This protein binds this small molecule.
Small molecule (SMILES): CC(=O)N[C@@H]1[C@@H](O[C@H]2O[C@H](CO)[C@H](O[C@H]3O[C@H](CO[C@@H]4O[C@@H](C)[C@H](O)[C@@H](O)[C@H]4O)[C@@H](O)[C@H](O)[C@H]3O)[C@H](O[C@@H]3O[C@H](CO)[C@@H](O)[C@H](O)[C@H]3NC(C)=O)[C@H]2O)[C@H](O)[C@@H](CO)O[C@@H]1O

Sequence of chain 3.A:
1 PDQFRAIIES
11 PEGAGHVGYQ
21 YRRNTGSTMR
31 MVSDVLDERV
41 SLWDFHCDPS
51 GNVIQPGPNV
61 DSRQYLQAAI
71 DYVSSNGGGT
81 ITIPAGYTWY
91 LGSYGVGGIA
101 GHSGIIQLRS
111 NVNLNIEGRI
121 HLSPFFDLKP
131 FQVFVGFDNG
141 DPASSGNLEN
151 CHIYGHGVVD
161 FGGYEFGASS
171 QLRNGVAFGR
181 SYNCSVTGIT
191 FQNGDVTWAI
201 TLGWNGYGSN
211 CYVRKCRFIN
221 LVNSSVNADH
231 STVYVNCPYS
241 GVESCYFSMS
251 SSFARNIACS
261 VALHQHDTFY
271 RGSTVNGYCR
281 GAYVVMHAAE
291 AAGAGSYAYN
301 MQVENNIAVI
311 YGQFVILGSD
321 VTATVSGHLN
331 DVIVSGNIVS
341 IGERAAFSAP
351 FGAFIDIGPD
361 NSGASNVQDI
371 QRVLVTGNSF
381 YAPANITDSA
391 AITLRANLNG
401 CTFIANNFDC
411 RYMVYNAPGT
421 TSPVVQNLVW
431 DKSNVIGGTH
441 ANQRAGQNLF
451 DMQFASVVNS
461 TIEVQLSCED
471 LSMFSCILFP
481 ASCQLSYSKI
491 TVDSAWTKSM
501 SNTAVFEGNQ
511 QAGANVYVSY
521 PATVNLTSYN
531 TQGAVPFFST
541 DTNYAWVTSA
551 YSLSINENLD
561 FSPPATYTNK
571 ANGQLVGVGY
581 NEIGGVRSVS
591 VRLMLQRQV

Binding-site contacts:
Ligand atom C2 contacts residue GLU290 of chain 3.A at 3.5 Å.
Ligand atom C6 contacts residue THR201 of chain 3.A at 3.6 Å.
Ligand atom O6 contacts residue LEU172 of chain 3.A at 3.5 Å.
Ligand atom O4 contacts residue ASN361 of chain 3.A at 2.8 Å (h-bond).
Ligand atom C6 contacts residue ASN361 of chain 3.A at 3.6 Å.
Ligand atom C4 contacts residue HIS102 of chain 3.A at 3.4 Å.
Ligand atom C6 contacts residue TRP198 of chain 3.A at 3.6 Å (hydrophobic).
Ligand atom C7 contacts residue TRP198 of chain 3.A at 3.6 Å (hydrophobic).
Ligand atom O5 contacts residue TRP198 of chain 3.A at 3.5 Å.
Ligand atom O4 contacts residue HIS287 of chain 3.A at 2.6 Å (h-bond).
Ligand atom O5 contacts residue TYR283 of chain 3.A at 3.5 Å.
Ligand atom O6 contacts residue THR201 of chain 3.A at 3.6 Å.
Ligand atom O3 contacts residue TRP204 of chain 3.A at 3.5 Å (h-bond).
Ligand atom C8 contacts residue ASP229 of chain 3.A at 3.6 Å.
Ligand atom O2 contacts residue NA1 of chain 3.K at 2.4 Å (h-bond).
Ligand atom O4 contacts residue GLN132 of chain 3.A at 3.0 Å (h-bond).
Ligand atom O6 contacts residue THR197 of chain 3.A at 3.4 Å.
Ligand atom O7 contacts residue SER231 of chain 3.A at 3.4 Å (h-bond).
Ligand atom O3 contacts residue NA1 of chain 3.K at 2.4 Å (h-bond).
Ligand atom O3 contacts residue ASN205 of chain 3.A at 2.7 Å (h-bond).
Ligand atom O4 contacts residue ASN236 of chain 3.A at 2.8 Å (h-bond).
Ligand atom O3 contacts residue GLY101 of chain 3.A at 3.6 Å (h-bond).
Ligand atom O4 contacts residue HIS102 of chain 3.A at 2.7 Å (h-bond).
Ligand atom O2 contacts residue GLU290 of chain 3.A at 3.6 Å.
Ligand atom O6 contacts residue HIS287 of chain 3.A at 3.6 Å (h-bond).
Ligand atom C8 contacts residue TRP198 of chain 3.A at 3.6 Å (hydrophobic).
Ligand atom O7 contacts residue TRP198 of chain 3.A at 2.9 Å (h-bond).
Ligand atom N2 contacts residue GLU290 of chain 3.A at 2.9 Å (salt-bridge).
Ligand atom C3 contacts residue ASN236 of chain 3.A at 3.4 Å.
Ligand atom C7 contacts residue SER231 of chain 3.A at 3.6 Å.
Ligand atom C3 contacts residue ASN205 of chain 3.A at 3.4 Å.
Ligand atom N2 contacts residue ASP229 of chain 3.A at 2.9 Å (salt-bridge).
Ligand atom O6 contacts residue TRP198 of chain 3.A at 3.2 Å.
Ligand atom O2 contacts residue TYR234 of chain 3.A at 3.0 Å (h-bond).
Ligand atom C4 contacts residue HIS287 of chain 3.A at 3.5 Å.
Ligand atom C3 contacts residue NA1 of chain 3.K at 3.3 Å.
Ligand atom O7 contacts residue TYR234 of chain 3.A at 3.1 Å.
Ligand atom C3 contacts residue GLU290 of chain 3.A at 3.5 Å.
Ligand atom O1 contacts residue ASP229 of chain 3.A at 2.9 Å (salt-bridge).
Ligand atom C2 contacts residue NA1 of chain 3.K at 3.3 Å.